The small molecule below binds the protein below.
Small molecule (SMILES): CC1(C)N=C(N)N=C(N)N1OCCCOc1cccc(Cl)c1Cl

Binding-site contacts:
Ligand atom C15 contacts residue ILE84 of chain 1.B at 3.8 Å (hydrophobic).
Ligand atom C17 contacts residue PRO85 of chain 1.B at 3.6 Å (hydrophobic).
Ligand atom C11 contacts residue NDP1 of chain 1.I at 3.7 Å.
Ligand atom N3 contacts residue VAL27 of chain 1.B at 3.3 Å (h-bond).
Ligand atom C23 contacts residue NDP1 of chain 1.I at 3.5 Å.
Ligand atom C2 contacts residue VAL27 of chain 1.B at 3.7 Å (hydrophobic).
Ligand atom C10 contacts residue ILE154 of chain 1.B at 3.5 Å (hydrophobic).
Ligand atom C23 contacts residue ILE41 of chain 1.B at 3.6 Å (hydrophobic).
Ligand atom N7 contacts residue VAL26 of chain 1.B at 3.6 Å.
Ligand atom N7 contacts residue THR178 of chain 1.B at 3.5 Å (h-bond).
Ligand atom C11 contacts residue ILE154 of chain 1.B at 3.6 Å (hydrophobic).
Ligand atom C11 contacts residue THR80 of chain 1.B at 3.7 Å.
Ligand atom CL20 contacts residue LEU91 of chain 1.B at 3.8 Å.
Ligand atom CL21 contacts residue PHE88 of chain 1.B at 3.7 Å.
Ligand atom C2 contacts residue ALA28 of chain 1.B at 3.8 Å (hydrophobic).
Ligand atom C4 contacts residue NDP1 of chain 1.I at 3.4 Å.
Ligand atom CL20 contacts residue ARG53 of chain 1.B at 3.8 Å.
Ligand atom C2 contacts residue VAL26 of chain 1.B at 3.8 Å (hydrophobic).
Ligand atom N8 contacts residue VAL26 of chain 1.B at 3.1 Å (h-bond).
Ligand atom N5 contacts residue NDP1 of chain 1.I at 3.4 Å (h-bond).
Ligand atom C2 contacts residue ASP48 of chain 1.B at 3.4 Å.
Ligand atom C23 contacts residue ASP48 of chain 1.B at 3.6 Å.
Ligand atom N8 contacts residue TYR160 of chain 1.B at 3.1 Å (h-bond).
Ligand atom N1 contacts residue ALA28 of chain 1.B at 3.8 Å.
Ligand atom N3 contacts residue ALA28 of chain 1.B at 3.8 Å.
Ligand atom N7 contacts residue VAL27 of chain 1.B at 3.4 Å (h-bond).
Ligand atom C4 contacts residue PHE52 of chain 1.B at 3.5 Å (hydrophobic).
Ligand atom C22 contacts residue PHE52 of chain 1.B at 3.5 Å (hydrophobic).
Ligand atom N7 contacts residue ASP48 of chain 1.B at 2.8 Å (salt-bridge).
Ligand atom C6 contacts residue ASP48 of chain 1.B at 3.5 Å.
Ligand atom O9 contacts residue ILE154 of chain 1.B at 3.6 Å (h-bond).
Ligand atom O9 contacts residue NDP1 of chain 1.I at 3.3 Å.
Ligand atom N3 contacts residue VAL26 of chain 1.B at 3.2 Å.
Ligand atom N3 contacts residue PHE52 of chain 1.B at 3.6 Å.
Ligand atom C10 contacts residue PHE52 of chain 1.B at 3.7 Å (hydrophobic).
Ligand atom N8 contacts residue ILE154 of chain 1.B at 2.7 Å (h-bond).
Ligand atom N8 contacts residue NDP1 of chain 1.I at 3.8 Å.
Ligand atom N8 contacts residue PHE52 of chain 1.B at 3.7 Å.
Ligand atom N1 contacts residue ASP48 of chain 1.B at 2.6 Å (salt-bridge).
Ligand atom C14 contacts residue ILE84 of chain 1.B at 3.6 Å (hydrophobic).

Sequence of chain 1.B:
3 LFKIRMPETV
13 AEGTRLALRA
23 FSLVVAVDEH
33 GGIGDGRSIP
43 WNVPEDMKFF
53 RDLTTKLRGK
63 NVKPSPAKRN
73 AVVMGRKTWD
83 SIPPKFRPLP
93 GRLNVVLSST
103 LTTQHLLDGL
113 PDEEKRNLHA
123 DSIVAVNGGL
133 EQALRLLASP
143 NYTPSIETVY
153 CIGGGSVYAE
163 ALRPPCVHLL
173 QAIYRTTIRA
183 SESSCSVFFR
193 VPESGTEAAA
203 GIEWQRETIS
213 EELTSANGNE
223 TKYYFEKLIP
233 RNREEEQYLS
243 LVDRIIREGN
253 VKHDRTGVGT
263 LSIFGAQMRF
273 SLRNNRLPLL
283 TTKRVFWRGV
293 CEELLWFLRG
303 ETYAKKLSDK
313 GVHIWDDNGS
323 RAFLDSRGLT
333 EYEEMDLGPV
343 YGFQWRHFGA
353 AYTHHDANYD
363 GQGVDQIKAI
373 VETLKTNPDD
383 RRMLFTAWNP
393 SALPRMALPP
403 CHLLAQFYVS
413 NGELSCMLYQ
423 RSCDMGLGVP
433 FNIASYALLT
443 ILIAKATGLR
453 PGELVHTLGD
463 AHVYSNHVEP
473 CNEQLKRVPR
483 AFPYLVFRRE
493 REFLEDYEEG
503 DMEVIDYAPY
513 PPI